Sequence of chain 1.A:
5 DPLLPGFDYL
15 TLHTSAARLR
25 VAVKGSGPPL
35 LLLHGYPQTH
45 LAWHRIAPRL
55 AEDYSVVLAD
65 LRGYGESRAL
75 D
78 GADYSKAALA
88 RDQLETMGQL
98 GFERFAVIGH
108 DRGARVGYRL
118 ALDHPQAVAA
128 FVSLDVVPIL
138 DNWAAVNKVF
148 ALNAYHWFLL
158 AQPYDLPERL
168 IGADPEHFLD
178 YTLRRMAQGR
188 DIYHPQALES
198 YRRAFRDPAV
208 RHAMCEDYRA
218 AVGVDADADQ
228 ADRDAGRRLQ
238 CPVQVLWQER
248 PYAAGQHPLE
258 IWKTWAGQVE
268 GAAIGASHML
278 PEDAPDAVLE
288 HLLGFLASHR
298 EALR

Binding-site contacts:
Ligand atom C contacts residue ASP108 of chain 1.A at 4.0 Å.
Ligand atom F contacts residue ASP108 of chain 1.A at 4.2 Å.
Ligand atom O contacts residue TRP154 of chain 1.A at 4.5 Å.
Ligand atom C contacts residue TRP154 of chain 1.A at 3.6 Å (hydrophobic).
Ligand atom F contacts residue HIS275 of chain 1.A at 3.3 Å.
Ligand atom O contacts residue MET183 of chain 1.A at 3.6 Å.
Ligand atom OXT contacts residue HIS153 of chain 1.A at 2.7 Å (h-bond).
Ligand atom C contacts residue MET183 of chain 1.A at 4.0 Å (hydrophobic).
Ligand atom O contacts residue HIS153 of chain 1.A at 3.3 Å (h-bond).
Ligand atom CH3 contacts residue ASP108 of chain 1.A at 3.6 Å.
Ligand atom C contacts residue HIS153 of chain 1.A at 3.3 Å.
Ligand atom OXT contacts residue TYR215 of chain 1.A at 3.5 Å (h-bond).
Ligand atom OXT contacts residue TRP154 of chain 1.A at 2.9 Å (h-bond).
Ligand atom CH3 contacts residue TRP154 of chain 1.A at 4.1 Å (hydrophobic).
Ligand atom OXT contacts residue ASP108 of chain 1.A at 4.1 Å.
Ligand atom CH3 contacts residue HIS275 of chain 1.A at 3.6 Å.
Ligand atom OXT contacts residue MET183 of chain 1.A at 4.5 Å.

A small-molecule ligand and the protein it binds are described below.
Small molecule (SMILES): O=C(O)CF